Sequence of chain 7.A:
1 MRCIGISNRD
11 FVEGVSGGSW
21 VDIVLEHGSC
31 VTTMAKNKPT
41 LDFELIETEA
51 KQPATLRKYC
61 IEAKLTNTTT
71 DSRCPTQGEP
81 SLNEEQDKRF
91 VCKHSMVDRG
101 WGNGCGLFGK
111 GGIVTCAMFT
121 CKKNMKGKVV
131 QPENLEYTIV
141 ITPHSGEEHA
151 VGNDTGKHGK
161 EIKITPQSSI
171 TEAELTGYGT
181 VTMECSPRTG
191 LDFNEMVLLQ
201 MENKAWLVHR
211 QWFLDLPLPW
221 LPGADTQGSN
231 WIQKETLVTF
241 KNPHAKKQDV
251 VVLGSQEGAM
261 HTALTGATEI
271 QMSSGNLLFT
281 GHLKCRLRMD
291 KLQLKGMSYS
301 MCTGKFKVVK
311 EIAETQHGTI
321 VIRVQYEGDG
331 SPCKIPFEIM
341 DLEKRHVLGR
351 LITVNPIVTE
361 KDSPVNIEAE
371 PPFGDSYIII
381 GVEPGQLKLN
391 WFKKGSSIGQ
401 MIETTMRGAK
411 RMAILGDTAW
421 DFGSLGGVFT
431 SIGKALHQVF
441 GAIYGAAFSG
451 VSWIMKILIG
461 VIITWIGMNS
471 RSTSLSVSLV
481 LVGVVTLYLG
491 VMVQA

A small-molecule ligand and the protein it binds are described below.
Small molecule (SMILES): CC(=O)N[C@@H]1[C@@H](O)[C@H](O)[C@@H](CO)O[C@H]1O

Binding-site contacts:
Ligand atom C8 contacts residue MET118 of chain 7.A at 4.3 Å (hydrophobic).
Ligand atom C8 contacts residue PHE90 of chain 7.A at 3.9 Å (hydrophobic).
Ligand atom N2 contacts residue ASN67 of chain 7.A at 2.9 Å (h-bond).
Ligand atom O5 contacts residue ASN67 of chain 7.A at 2.4 Å (h-bond).
Ligand atom C5 contacts residue ASN67 of chain 7.A at 3.7 Å.
Ligand atom O7 contacts residue ASN67 of chain 7.A at 4.1 Å.
Ligand atom C8 contacts residue ASN67 of chain 7.A at 4.2 Å.
Ligand atom C1 contacts residue ASN67 of chain 7.A at 1.4 Å.
Ligand atom C4 contacts residue ASN67 of chain 7.A at 4.2 Å.
Ligand atom C7 contacts residue ASN67 of chain 7.A at 3.7 Å.
Ligand atom C3 contacts residue ASN67 of chain 7.A at 3.8 Å.
Ligand atom C2 contacts residue ASN67 of chain 7.A at 2.5 Å.